This protein binds this small molecule.
Small molecule (SMILES): COc1cccc(OC)c1C(=O)N[C@H](C(=O)O)[C@@H]1N[C@@H](C(=O)O)C(C)(C)S1

Sequence of chain 1.B:
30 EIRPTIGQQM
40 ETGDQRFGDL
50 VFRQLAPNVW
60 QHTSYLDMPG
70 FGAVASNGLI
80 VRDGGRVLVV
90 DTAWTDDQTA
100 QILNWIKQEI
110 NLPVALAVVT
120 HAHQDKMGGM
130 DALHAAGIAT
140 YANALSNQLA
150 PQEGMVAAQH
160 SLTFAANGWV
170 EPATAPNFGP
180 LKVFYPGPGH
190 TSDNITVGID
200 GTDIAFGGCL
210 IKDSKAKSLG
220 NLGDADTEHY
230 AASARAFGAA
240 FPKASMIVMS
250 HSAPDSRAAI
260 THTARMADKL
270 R

Binding-site contacts:
Ligand atom C24 contacts residue MET67 of chain 1.B at 3.6 Å (hydrophobic).
Ligand atom C6 contacts residue ASN220 of chain 1.B at 3.6 Å.
Ligand atom C10 contacts residue HIS250 of chain 1.B at 3.2 Å.
Ligand atom C7 contacts residue HIS122 of chain 1.B at 3.3 Å.
Ligand atom O13 contacts residue CYS208 of chain 1.B at 3.3 Å.
Ligand atom O16 contacts residue GLN123 of chain 1.B at 3.0 Å (h-bond).
Ligand atom C9 contacts residue ZN1 of chain 1.G at 3.8 Å.
Ligand atom OG contacts residue ZN1 of chain 1.G at 2.5 Å.
Ligand atom O16 contacts residue HIS122 of chain 1.B at 3.5 Å.
Ligand atom O16 contacts residue TRP93 of chain 1.B at 3.7 Å.
Ligand atom O13 contacts residue ZN1 of chain 1.H at 2.2 Å.
Ligand atom O8 contacts residue ASN220 of chain 1.B at 3.0 Å (h-bond).
Ligand atom O13 contacts residue HIS250 of chain 1.B at 3.0 Å (h-bond).
Ligand atom N4 contacts residue ZN1 of chain 1.H at 2.2 Å.
Ligand atom C10 contacts residue ZN1 of chain 1.H at 3.6 Å.
Ligand atom C26 contacts residue GLU152 of chain 1.B at 3.3 Å.
Ligand atom C18 contacts residue GLN123 of chain 1.B at 3.6 Å.
Ligand atom C24 contacts residue LEU65 of chain 1.B at 3.7 Å (hydrophobic).
Ligand atom C26 contacts residue GLN123 of chain 1.B at 3.7 Å.
Ligand atom C19 contacts residue GLN123 of chain 1.B at 3.8 Å.
Ligand atom O12 contacts residue GLY219 of chain 1.B at 3.2 Å.
Ligand atom O13 contacts residue LYS211 of chain 1.B at 3.0 Å (salt-bridge).
Ligand atom O23 contacts residue TRP93 of chain 1.B at 3.4 Å.
Ligand atom O12 contacts residue LYS211 of chain 1.B at 2.9 Å (salt-bridge).
Ligand atom C7 contacts residue ZN1 of chain 1.G at 3.3 Å.
Ligand atom N4 contacts residue HIS250 of chain 1.B at 3.6 Å (h-bond).
Ligand atom C5 contacts residue ZN1 of chain 1.H at 3.3 Å.
Ligand atom C3 contacts residue ZN1 of chain 1.H at 3.0 Å.
Ligand atom O12 contacts residue ASN220 of chain 1.B at 3.0 Å (h-bond).
Ligand atom C11 contacts residue HIS250 of chain 1.B at 3.7 Å.
Ligand atom OG contacts residue HIS122 of chain 1.B at 3.0 Å (h-bond).
Ligand atom C11 contacts residue ZN1 of chain 1.H at 3.0 Å.
Ligand atom O16 contacts residue ASP124 of chain 1.B at 3.1 Å (salt-bridge).
Ligand atom OG contacts residue HIS189 of chain 1.B at 2.8 Å.
Ligand atom O25 contacts residue GLN123 of chain 1.B at 3.1 Å (h-bond).
Ligand atom C20 contacts residue GLN123 of chain 1.B at 3.6 Å.
Ligand atom O8 contacts residue HIS122 of chain 1.B at 3.6 Å.
Ligand atom C11 contacts residue LYS211 of chain 1.B at 3.3 Å.
Ligand atom C5 contacts residue ASP124 of chain 1.B at 3.3 Å.
Ligand atom N4 contacts residue ASP124 of chain 1.B at 3.1 Å (salt-bridge).